Sequence of chain 2.B:
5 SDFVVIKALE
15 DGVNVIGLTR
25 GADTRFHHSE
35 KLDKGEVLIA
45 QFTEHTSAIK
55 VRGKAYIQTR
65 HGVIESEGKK

Sequence of chain 2.C:
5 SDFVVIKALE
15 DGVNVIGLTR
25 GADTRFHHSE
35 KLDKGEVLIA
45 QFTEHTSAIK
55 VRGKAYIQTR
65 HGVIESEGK

This small molecule binds to this protein.
Small molecule (SMILES): N[C@@H](Cc1c[nH]c2ccccc12)C(=O)O

Binding-site contacts:
Ligand atom CD1 contacts residue GLN45 of chain 2.C at 3.6 Å.
Ligand atom C contacts residue THR47 of chain 2.C at 3.5 Å.
Ligand atom CG contacts residue SER51 of chain 2.B at 4.0 Å.
Ligand atom O contacts residue SER51 of chain 2.B at 2.7 Å (h-bond).
Ligand atom CA contacts residue THR23 of chain 2.B at 3.7 Å.
Ligand atom CZ2 contacts residue ALA44 of chain 2.C at 3.9 Å (hydrophobic).
Ligand atom CD1 contacts residue SER51 of chain 2.B at 3.6 Å.
Ligand atom CZ2 contacts residue THR50 of chain 2.C at 3.9 Å.
Ligand atom OXT contacts residue THR50 of chain 2.C at 3.0 Å (h-bond).
Ligand atom OXT contacts residue HIS49 of chain 2.C at 3.5 Å.
Ligand atom NE1 contacts residue GLN45 of chain 2.C at 2.9 Å (h-bond).
Ligand atom C contacts residue SER51 of chain 2.B at 3.6 Å.
Ligand atom O contacts residue THR23 of chain 2.B at 3.9 Å.
Ligand atom CA contacts residue THR28 of chain 2.B at 3.2 Å.
Ligand atom NE1 contacts residue THR50 of chain 2.C at 4.0 Å.
Ligand atom N contacts residue GLY25 of chain 2.B at 2.8 Å (h-bond).
Ligand atom CB contacts residue THR28 of chain 2.B at 3.6 Å.
Ligand atom NE1 contacts residue ALA44 of chain 2.C at 3.9 Å.
Ligand atom N contacts residue THR28 of chain 2.B at 2.9 Å (h-bond).
Ligand atom N contacts residue THR23 of chain 2.B at 2.8 Å (h-bond).
Ligand atom N contacts residue ASP27 of chain 2.B at 3.2 Å (salt-bridge).
Ligand atom OXT contacts residue GLY25 of chain 2.B at 3.6 Å (h-bond).
Ligand atom CE2 contacts residue THR50 of chain 2.C at 3.8 Å.
Ligand atom CB contacts residue THR23 of chain 2.B at 3.7 Å.
Ligand atom CD1 contacts residue THR47 of chain 2.C at 3.6 Å.
Ligand atom C contacts residue THR50 of chain 2.C at 4.0 Å.
Ligand atom O contacts residue THR47 of chain 2.C at 3.4 Å.
Ligand atom CD2 contacts residue THR50 of chain 2.C at 3.9 Å.
Ligand atom O contacts residue ARG24 of chain 2.B at 3.6 Å.
Ligand atom CZ2 contacts residue ILE53 of chain 2.C at 3.9 Å (hydrophobic).
Ligand atom OXT contacts residue THR47 of chain 2.C at 2.6 Å (h-bond).
Ligand atom O contacts residue GLY25 of chain 2.B at 3.2 Å (h-bond).
Ligand atom CZ3 contacts residue GLY21 of chain 2.C at 3.8 Å.
Ligand atom NE1 contacts residue SER51 of chain 2.B at 4.0 Å.
Ligand atom CE3 contacts residue HIS31 of chain 2.C at 3.7 Å.
Ligand atom CE2 contacts residue GLN45 of chain 2.C at 4.0 Å.
Ligand atom CH2 contacts residue GLY21 of chain 2.C at 3.6 Å.
Ligand atom C contacts residue GLY25 of chain 2.B at 3.3 Å.
Ligand atom CA contacts residue GLY25 of chain 2.B at 3.5 Å.
Ligand atom CB contacts residue SER51 of chain 2.B at 3.5 Å.